Binding-site contacts:
Ligand atom OP1 contacts residue LEU64 of chain 1.A at 4.0 Å.
Ligand atom O6 contacts residue HIS36 of chain 1.A at 4.0 Å.
Ligand atom P contacts residue GLY66 of chain 1.A at 3.8 Å.
Ligand atom OP2 contacts residue LYS70 of chain 1.A at 3.4 Å (salt-bridge).
Ligand atom O5' contacts residue GLY68 of chain 1.A at 3.2 Å.
Ligand atom OP1 contacts residue GLY68 of chain 1.A at 3.1 Å.
Ligand atom OP1 contacts residue PRO65 of chain 1.A at 3.7 Å.
Ligand atom N3 contacts residue ALA40 of chain 1.A at 3.5 Å.
Ligand atom C5' contacts residue TYR41 of chain 1.A at 3.3 Å (hydrophobic).
Ligand atom OP2 contacts residue NA1 of chain 1.N at 3.5 Å (h-bond).
Ligand atom P contacts residue LYS70 of chain 1.A at 3.7 Å.
Ligand atom P contacts residue ILE71 of chain 1.A at 3.9 Å.
Ligand atom C2 contacts residue HIS36 of chain 1.A at 3.9 Å.
Ligand atom OP2 contacts residue LYS70 of chain 1.A at 3.8 Å.
Ligand atom C8 contacts residue LYS37 of chain 1.A at 3.7 Å.
Ligand atom O4' contacts residue ALA40 of chain 1.A at 3.8 Å.
Ligand atom OP2 contacts residue VAL67 of chain 1.A at 3.7 Å.
Ligand atom P contacts residue LYS70 of chain 1.A at 3.8 Å.
Ligand atom OP1 contacts residue LYS70 of chain 1.A at 3.2 Å (salt-bridge).
Ligand atom OP1 contacts residue GLY66 of chain 1.A at 2.7 Å (h-bond).
Ligand atom OP1 contacts residue VAL67 of chain 1.A at 3.7 Å.
Ligand atom O3' contacts residue VAL67 of chain 1.A at 3.9 Å.
Ligand atom P contacts residue LYS37 of chain 1.A at 3.7 Å.
Ligand atom OP2 contacts residue THR69 of chain 1.A at 3.8 Å.
Ligand atom OP2 contacts residue LYS37 of chain 1.A at 3.6 Å.
Ligand atom OP1 contacts residue ILE71 of chain 1.A at 2.6 Å (h-bond).
Ligand atom P contacts residue THR69 of chain 1.A at 4.0 Å.
Ligand atom N7 contacts residue LYS37 of chain 1.A at 3.7 Å.
Ligand atom C4' contacts residue GLY66 of chain 1.A at 3.8 Å.
Ligand atom OP1 contacts residue THR69 of chain 1.A at 3.6 Å (h-bond).
Ligand atom P contacts residue NA1 of chain 1.N at 3.6 Å.
Ligand atom O3' contacts residue ILE71 of chain 1.A at 3.6 Å.
Ligand atom N1 contacts residue HIS36 of chain 1.A at 3.9 Å.
Ligand atom OP1 contacts residue LYS70 of chain 1.A at 2.8 Å.
Ligand atom OP3 contacts residue LYS37 of chain 1.A at 2.5 Å (salt-bridge).
Ligand atom OP2 contacts residue GLY68 of chain 1.A at 3.8 Å.
Ligand atom C3' contacts residue GLY68 of chain 1.A at 3.9 Å.
Ligand atom O3' contacts residue GLY66 of chain 1.A at 3.3 Å.
Ligand atom OP1 contacts residue NA1 of chain 1.N at 2.6 Å (h-bond).
Ligand atom P contacts residue GLY68 of chain 1.A at 3.7 Å.

The small molecule below binds the protein below.
Small molecule (SMILES): Cc1cn([C@H]2C[C@H](O[P](=O)(O)OC[C@H]3O[C@@H](n4ccc(N)nc4=O)C[C@@H]3O[P](=O)(O)OC[C@H]3O[C@@H](n4cnc5c(=O)nc(N)[nH]c54)C[C@@H]3O[P](=O)(O)OC[C@H]3O[C@@H](n4cnc5c(=O)nc(N)[nH]c54)C[C@@H]3O)[C@@H](CO[P](=O)(O)O[C@H]3C[C@H](n4cnc5c(=O)nc(N)[nH]c54)O[C@@H]3COP(=O)(O)O)O2)c(=O)[nH]c1=O

Sequence of chain 1.A:
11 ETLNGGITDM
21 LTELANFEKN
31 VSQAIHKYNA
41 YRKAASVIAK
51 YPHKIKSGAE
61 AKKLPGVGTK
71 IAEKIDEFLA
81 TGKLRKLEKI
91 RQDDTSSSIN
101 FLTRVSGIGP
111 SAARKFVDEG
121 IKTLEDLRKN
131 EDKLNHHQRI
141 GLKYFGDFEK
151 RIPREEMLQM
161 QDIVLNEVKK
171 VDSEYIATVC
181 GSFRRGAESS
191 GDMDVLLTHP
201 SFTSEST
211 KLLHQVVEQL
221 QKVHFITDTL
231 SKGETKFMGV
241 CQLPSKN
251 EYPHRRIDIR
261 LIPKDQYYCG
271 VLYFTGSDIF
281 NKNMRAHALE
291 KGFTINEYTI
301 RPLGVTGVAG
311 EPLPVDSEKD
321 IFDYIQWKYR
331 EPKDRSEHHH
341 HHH